Sequence of chain 1.A:
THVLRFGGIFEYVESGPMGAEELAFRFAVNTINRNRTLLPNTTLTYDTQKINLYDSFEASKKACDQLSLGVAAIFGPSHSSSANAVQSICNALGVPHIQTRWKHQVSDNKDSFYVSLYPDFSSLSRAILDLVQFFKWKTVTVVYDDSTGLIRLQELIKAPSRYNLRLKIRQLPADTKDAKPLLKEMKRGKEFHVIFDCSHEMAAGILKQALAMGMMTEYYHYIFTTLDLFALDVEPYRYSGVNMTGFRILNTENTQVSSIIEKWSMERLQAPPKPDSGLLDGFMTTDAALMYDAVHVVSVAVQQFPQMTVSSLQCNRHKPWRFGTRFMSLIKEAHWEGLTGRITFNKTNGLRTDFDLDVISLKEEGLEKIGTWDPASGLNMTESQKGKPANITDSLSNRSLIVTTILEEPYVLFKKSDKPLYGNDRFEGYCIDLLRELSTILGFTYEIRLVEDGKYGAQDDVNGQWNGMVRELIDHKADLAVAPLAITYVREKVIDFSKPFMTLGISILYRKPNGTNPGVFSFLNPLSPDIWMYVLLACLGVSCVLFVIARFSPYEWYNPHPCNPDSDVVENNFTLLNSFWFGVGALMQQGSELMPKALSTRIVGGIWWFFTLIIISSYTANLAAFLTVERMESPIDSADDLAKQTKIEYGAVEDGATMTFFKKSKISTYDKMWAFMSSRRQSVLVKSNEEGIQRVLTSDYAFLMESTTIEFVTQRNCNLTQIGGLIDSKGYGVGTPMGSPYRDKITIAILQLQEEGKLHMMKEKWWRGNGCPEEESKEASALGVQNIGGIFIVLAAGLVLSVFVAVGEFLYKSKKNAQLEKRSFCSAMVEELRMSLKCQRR

A small-molecule ligand and the protein it binds are described below.
Small molecule (SMILES): CC(=O)N[C@H]1[C@H](O[C@H]2[C@H](O)[C@@H](NC(C)=O)CO[C@@H]2CO)O[C@H](CO)[C@@H](O)[C@@H]1O

Binding-site contacts:
Ligand atom C8 contacts residue SER409 of chain 1.A at 3.4 Å.
Ligand atom C5 contacts residue ASN412 of chain 1.A at 3.7 Å.
Ligand atom C1 contacts residue ASN412 of chain 1.A at 1.4 Å.
Ligand atom O7 contacts residue ASN412 of chain 1.A at 4.2 Å.
Ligand atom O6 contacts residue GLU415 of chain 1.A at 4.2 Å.
Ligand atom C2 contacts residue ASN412 of chain 1.A at 2.4 Å.
Ligand atom C4 contacts residue ASN412 of chain 1.A at 4.2 Å.
Ligand atom O5 contacts residue ASN412 of chain 1.A at 2.5 Å (h-bond).
Ligand atom C7 contacts residue ASN412 of chain 1.A at 3.7 Å.
Ligand atom N2 contacts residue ASN412 of chain 1.A at 2.8 Å (h-bond).
Ligand atom C3 contacts residue ASN412 of chain 1.A at 3.7 Å.